Sequence of chain 1.C:
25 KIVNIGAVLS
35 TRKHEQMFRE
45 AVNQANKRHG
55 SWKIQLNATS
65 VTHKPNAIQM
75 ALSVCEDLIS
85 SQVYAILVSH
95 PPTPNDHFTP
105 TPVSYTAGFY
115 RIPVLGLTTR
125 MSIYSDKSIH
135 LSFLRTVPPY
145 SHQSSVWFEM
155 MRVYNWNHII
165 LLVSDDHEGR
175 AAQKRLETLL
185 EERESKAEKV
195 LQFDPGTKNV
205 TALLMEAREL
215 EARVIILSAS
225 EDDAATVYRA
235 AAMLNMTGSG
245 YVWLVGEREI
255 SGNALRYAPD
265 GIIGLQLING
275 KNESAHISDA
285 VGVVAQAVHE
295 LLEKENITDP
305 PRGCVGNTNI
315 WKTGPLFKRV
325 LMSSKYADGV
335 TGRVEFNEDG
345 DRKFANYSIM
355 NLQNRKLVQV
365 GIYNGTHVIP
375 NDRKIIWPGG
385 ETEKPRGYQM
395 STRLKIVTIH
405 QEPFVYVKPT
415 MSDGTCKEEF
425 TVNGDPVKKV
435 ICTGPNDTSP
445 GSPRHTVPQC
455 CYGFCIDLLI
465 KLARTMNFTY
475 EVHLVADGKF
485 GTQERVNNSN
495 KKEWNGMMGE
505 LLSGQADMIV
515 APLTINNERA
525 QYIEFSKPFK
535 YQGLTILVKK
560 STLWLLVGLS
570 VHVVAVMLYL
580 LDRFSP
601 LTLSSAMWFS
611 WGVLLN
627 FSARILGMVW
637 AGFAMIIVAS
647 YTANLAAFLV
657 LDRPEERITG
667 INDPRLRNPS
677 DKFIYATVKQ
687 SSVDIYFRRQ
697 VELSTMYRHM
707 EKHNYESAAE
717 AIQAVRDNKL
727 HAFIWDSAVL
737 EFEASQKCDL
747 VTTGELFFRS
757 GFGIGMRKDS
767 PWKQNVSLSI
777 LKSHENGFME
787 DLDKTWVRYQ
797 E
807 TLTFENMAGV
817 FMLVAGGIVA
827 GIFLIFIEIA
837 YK

Binding-site contacts:
Ligand atom O4 contacts residue ARG337 of chain 1.C at 4.2 Å.
Ligand atom C7 contacts residue THR335 of chain 1.C at 3.4 Å.
Ligand atom C7 contacts residue ARG346 of chain 1.C at 3.2 Å.
Ligand atom N2 contacts residue THR335 of chain 1.C at 3.3 Å (h-bond).
Ligand atom C8 contacts residue ILE272 of chain 1.C at 4.1 Å (hydrophobic).
Ligand atom O7 contacts residue VAL334 of chain 1.C at 3.1 Å (h-bond).
Ligand atom C3 contacts residue ASN350 of chain 1.C at 3.8 Å.
Ligand atom O7 contacts residue ASN273 of chain 1.C at 3.8 Å.
Ligand atom C7 contacts residue ASN350 of chain 1.C at 3.3 Å.
Ligand atom O3 contacts residue GLY336 of chain 1.C at 4.0 Å.
Ligand atom C4 contacts residue ASN350 of chain 1.C at 4.3 Å.
Ligand atom C8 contacts residue ARG346 of chain 1.C at 3.1 Å.
Ligand atom C1 contacts residue ASN350 of chain 1.C at 1.4 Å.
Ligand atom N2 contacts residue ASN350 of chain 1.C at 2.8 Å (h-bond).
Ligand atom O7 contacts residue THR335 of chain 1.C at 3.0 Å (h-bond).
Ligand atom O3 contacts residue ARG337 of chain 1.C at 3.4 Å (salt-bridge).
Ligand atom C3 contacts residue ARG337 of chain 1.C at 4.4 Å.
Ligand atom C8 contacts residue ASN273 of chain 1.C at 4.5 Å.
Ligand atom O7 contacts residue ASN350 of chain 1.C at 4.2 Å.
Ligand atom C2 contacts residue ASN350 of chain 1.C at 2.5 Å.
Ligand atom N2 contacts residue ARG346 of chain 1.C at 3.6 Å (salt-bridge).
Ligand atom C3 contacts residue THR335 of chain 1.C at 3.6 Å.
Ligand atom O3 contacts residue THR335 of chain 1.C at 2.5 Å (h-bond).
Ligand atom O5 contacts residue ASN350 of chain 1.C at 2.4 Å (h-bond).
Ligand atom C5 contacts residue ASN350 of chain 1.C at 3.7 Å.
Ligand atom C2 contacts residue THR335 of chain 1.C at 3.9 Å.
Ligand atom O7 contacts residue ARG346 of chain 1.C at 3.7 Å.
Ligand atom C8 contacts residue ASN350 of chain 1.C at 3.4 Å.
Ligand atom C7 contacts residue VAL334 of chain 1.C at 4.3 Å (hydrophobic).

The protein below binds the small molecule below.
Small molecule (SMILES): CC(=O)N[C@@H]1[C@@H](O)[C@H](O)[C@@H](CO)O[C@H]1O